The protein below binds the small molecule below.
Small molecule (SMILES): CN1CCC/C1=C1/C=Nc2ccccc21

Binding-site contacts:
Ligand atom C01 contacts residue PHE210 of chain 1.C at 3.8 Å (hydrophobic).
Ligand atom C10 contacts residue LEU138 of chain 1.C at 3.9 Å (hydrophobic).
Ligand atom N09 contacts residue LEU138 of chain 1.C at 3.4 Å.
Ligand atom C08 contacts residue TYR101 of chain 1.C at 3.5 Å (hydrophobic).
Ligand atom C03 contacts residue 9UL1 of chain 1.N at 3.5 Å.
Ligand atom N02 contacts residue TYR101 of chain 1.C at 3.7 Å.
Ligand atom C04 contacts residue TYR101 of chain 1.C at 3.7 Å (hydrophobic).
Ligand atom C15 contacts residue ASP214 of chain 1.C at 4.0 Å.
Ligand atom C03 contacts residue TYR101 of chain 1.C at 3.6 Å (hydrophobic).
Ligand atom C08 contacts residue ASP214 of chain 1.C at 3.1 Å.
Ligand atom C14 contacts residue PHE88 of chain 1.C at 3.8 Å (hydrophobic).
Ligand atom N09 contacts residue ILE99 of chain 1.C at 3.8 Å.
Ligand atom C10 contacts residue ILE99 of chain 1.C at 4.0 Å (hydrophobic).
Ligand atom C13 contacts residue ASP47 of chain 1.C at 3.6 Å.
Ligand atom N09 contacts residue ASP214 of chain 1.C at 2.7 Å (salt-bridge).
Ligand atom C15 contacts residue PHE88 of chain 1.C at 4.0 Å (hydrophobic).
Ligand atom C10 contacts residue ASP214 of chain 1.C at 3.6 Å.
Ligand atom C13 contacts residue PHE88 of chain 1.C at 3.7 Å (hydrophobic).
Ligand atom N09 contacts residue TYR101 of chain 1.C at 3.9 Å.
Ligand atom C15 contacts residue VAL82 of chain 1.C at 3.7 Å (hydrophobic).
Ligand atom C12 contacts residue TYR49 of chain 1.C at 3.6 Å (hydrophobic).
Ligand atom C13 contacts residue TYR49 of chain 1.C at 4.0 Å (hydrophobic).
Ligand atom C01 contacts residue 9UL1 of chain 1.N at 3.5 Å.
Ligand atom C05 contacts residue TYR49 of chain 1.C at 3.4 Å (hydrophobic).
Ligand atom C13 contacts residue GLY80 of chain 1.C at 3.7 Å.
Ligand atom C08 contacts residue LEU138 of chain 1.C at 4.0 Å (hydrophobic).
Ligand atom C04 contacts residue 9UL1 of chain 1.N at 3.9 Å.
Ligand atom C01 contacts residue TYR103 of chain 1.C at 4.0 Å (hydrophobic).
Ligand atom C05 contacts residue TYR101 of chain 1.C at 3.6 Å (hydrophobic).
Ligand atom N02 contacts residue 9UL1 of chain 1.N at 3.3 Å.
Ligand atom C14 contacts residue GLY80 of chain 1.C at 3.7 Å.
Ligand atom C07 contacts residue 9UL1 of chain 1.N at 3.9 Å.
Ligand atom C06 contacts residue TYR101 of chain 1.C at 3.9 Å (hydrophobic).
Ligand atom C13 contacts residue ASP48 of chain 1.C at 3.9 Å.
Ligand atom C06 contacts residue 9UL1 of chain 1.N at 3.5 Å.
Ligand atom C15 contacts residue ILE99 of chain 1.C at 3.9 Å (hydrophobic).
Ligand atom C14 contacts residue VAL82 of chain 1.C at 3.8 Å (hydrophobic).
Ligand atom C04 contacts residue TYR49 of chain 1.C at 3.5 Å (hydrophobic).
Ligand atom C05 contacts residue 9UL1 of chain 1.N at 3.8 Å.
Ligand atom C07 contacts residue TYR101 of chain 1.C at 3.8 Å (hydrophobic).

Sequence of chain 1.C:
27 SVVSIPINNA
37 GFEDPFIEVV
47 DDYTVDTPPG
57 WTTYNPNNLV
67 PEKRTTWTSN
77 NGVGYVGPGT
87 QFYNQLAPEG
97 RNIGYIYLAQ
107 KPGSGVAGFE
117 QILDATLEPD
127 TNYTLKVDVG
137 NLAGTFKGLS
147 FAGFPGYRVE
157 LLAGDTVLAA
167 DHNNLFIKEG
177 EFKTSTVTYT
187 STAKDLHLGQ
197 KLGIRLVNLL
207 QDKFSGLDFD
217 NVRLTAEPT